Sequence of chain 1.B:
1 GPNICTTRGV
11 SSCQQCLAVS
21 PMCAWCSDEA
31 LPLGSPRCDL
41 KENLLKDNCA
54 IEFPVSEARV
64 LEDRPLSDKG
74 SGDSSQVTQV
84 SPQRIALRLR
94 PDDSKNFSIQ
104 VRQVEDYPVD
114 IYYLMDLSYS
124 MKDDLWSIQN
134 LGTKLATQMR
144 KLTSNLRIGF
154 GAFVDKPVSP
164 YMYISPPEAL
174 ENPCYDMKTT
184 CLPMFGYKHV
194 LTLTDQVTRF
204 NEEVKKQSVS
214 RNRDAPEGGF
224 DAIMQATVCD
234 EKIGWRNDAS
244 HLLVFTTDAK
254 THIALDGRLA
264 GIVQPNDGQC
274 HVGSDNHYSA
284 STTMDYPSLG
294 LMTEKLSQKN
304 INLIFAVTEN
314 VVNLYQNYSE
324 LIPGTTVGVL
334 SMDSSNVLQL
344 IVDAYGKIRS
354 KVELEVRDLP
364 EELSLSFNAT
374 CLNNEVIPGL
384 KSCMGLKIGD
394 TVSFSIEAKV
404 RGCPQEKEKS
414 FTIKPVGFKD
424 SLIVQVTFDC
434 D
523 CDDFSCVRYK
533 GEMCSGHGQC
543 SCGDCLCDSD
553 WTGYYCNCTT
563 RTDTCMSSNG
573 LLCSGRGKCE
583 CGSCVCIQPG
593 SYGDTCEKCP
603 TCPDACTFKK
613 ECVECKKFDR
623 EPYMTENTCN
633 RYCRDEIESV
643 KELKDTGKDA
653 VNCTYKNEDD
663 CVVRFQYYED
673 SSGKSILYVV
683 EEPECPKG

Binding-site contacts:
Ligand atom O3 contacts residue SER398 of chain 1.B at 3.5 Å (h-bond).
Ligand atom C3 contacts residue ASN371 of chain 1.B at 3.2 Å.
Ligand atom C5 contacts residue ASN371 of chain 1.B at 3.6 Å.
Ligand atom C6 contacts residue ASN371 of chain 1.B at 4.5 Å.
Ligand atom C2 contacts residue ASN371 of chain 1.B at 2.5 Å.
Ligand atom O5 contacts residue ASN371 of chain 1.B at 2.4 Å (h-bond).
Ligand atom C1 contacts residue ASN371 of chain 1.B at 1.4 Å.
Ligand atom N2 contacts residue ASN371 of chain 1.B at 3.7 Å.
Ligand atom O5 contacts residue PRO381 of chain 1.B at 4.4 Å.
Ligand atom O7 contacts residue GLU400 of chain 1.B at 3.5 Å (salt-bridge).
Ligand atom C4 contacts residue ASN371 of chain 1.B at 3.8 Å.
Ligand atom O3 contacts residue ASN371 of chain 1.B at 3.0 Å (h-bond).

A protein and the small-molecule ligand that binds it are described below.
Small molecule (SMILES): CC(=O)N[C@@H]1[C@@H](O)[C@H](O)[C@@H](CO)O[C@H]1O